This protein binds this small molecule.
Small molecule (SMILES): OCCOCOCc1cc(CCCCCOc2c(Cl)cc(C3=NCCO3)cc2Cl)on1

Sequence of chain 23.A:
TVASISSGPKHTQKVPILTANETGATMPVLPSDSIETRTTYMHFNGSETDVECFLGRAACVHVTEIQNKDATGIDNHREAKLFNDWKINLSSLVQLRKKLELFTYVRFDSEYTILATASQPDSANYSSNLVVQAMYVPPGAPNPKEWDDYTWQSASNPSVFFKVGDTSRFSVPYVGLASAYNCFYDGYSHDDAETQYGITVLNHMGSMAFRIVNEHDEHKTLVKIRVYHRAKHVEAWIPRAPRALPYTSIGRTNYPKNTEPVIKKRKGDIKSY

Sequence of chain 24.C:
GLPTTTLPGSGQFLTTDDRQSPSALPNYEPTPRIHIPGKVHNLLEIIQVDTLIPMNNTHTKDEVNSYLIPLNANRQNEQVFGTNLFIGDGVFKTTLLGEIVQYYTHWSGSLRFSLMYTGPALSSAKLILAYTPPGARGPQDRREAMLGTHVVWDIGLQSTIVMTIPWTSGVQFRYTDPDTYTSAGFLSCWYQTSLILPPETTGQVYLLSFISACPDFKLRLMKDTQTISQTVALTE

Binding-site contacts:
Ligand atom C31 contacts residue ASN219 of chain 23.A at 3.8 Å.
Ligand atom C3D contacts residue LEU116 of chain 23.A at 3.6 Å (hydrophobic).
Ligand atom CL1 contacts residue VAL188 of chain 23.A at 3.5 Å.
Ligand atom C31 contacts residue LEU106 of chain 23.A at 3.8 Å (hydrophobic).
Ligand atom C2D contacts residue SER107 of chain 23.A at 3.8 Å.
Ligand atom CL2 contacts residue ILE104 of chain 23.A at 3.1 Å.
Ligand atom O1D contacts residue SER107 of chain 23.A at 3.2 Å.
Ligand atom C2B contacts residue MET224 of chain 23.A at 3.6 Å (hydrophobic).
Ligand atom C5A contacts residue PHE186 of chain 23.A at 3.5 Å (hydrophobic).
Ligand atom C3B contacts residue PHE186 of chain 23.A at 3.7 Å (hydrophobic).
Ligand atom C5A contacts residue VAL176 of chain 23.A at 3.2 Å (hydrophobic).
Ligand atom CL1 contacts residue LEU25 of chain 23.C at 3.5 Å.
Ligand atom C5A contacts residue ALA150 of chain 23.A at 3.2 Å (hydrophobic).
Ligand atom O1B contacts residue TYR152 of chain 23.A at 3.8 Å.
Ligand atom C4A contacts residue VAL176 of chain 23.A at 3.7 Å (hydrophobic).
Ligand atom O1 contacts residue MET221 of chain 23.A at 3.1 Å (h-bond).
Ligand atom N3A contacts residue ALA24 of chain 23.C at 3.6 Å.
Ligand atom C3 contacts residue LEU106 of chain 23.A at 3.4 Å (hydrophobic).
Ligand atom C4A contacts residue PRO174 of chain 23.A at 3.3 Å (hydrophobic).
Ligand atom C4B contacts residue PHE186 of chain 23.A at 3.4 Å (hydrophobic).
Ligand atom N3A contacts residue PRO174 of chain 23.A at 3.6 Å (h-bond).
Ligand atom C1B contacts residue VAL188 of chain 23.A at 3.8 Å (hydrophobic).
Ligand atom C4A contacts residue SER175 of chain 23.A at 3.8 Å.
Ligand atom C5 contacts residue LEU106 of chain 23.A at 3.5 Å (hydrophobic).
Ligand atom C5B contacts residue TYR152 of chain 23.A at 3.8 Å (hydrophobic).
Ligand atom C5C contacts residue VAL188 of chain 23.A at 2.9 Å (hydrophobic).
Ligand atom CL2 contacts residue MET224 of chain 23.A at 2.9 Å.
Ligand atom O1A contacts residue ALA150 of chain 23.A at 3.8 Å.
Ligand atom C4C contacts residue TYR128 of chain 23.A at 3.5 Å (hydrophobic).
Ligand atom C1B contacts residue TYR152 of chain 23.A at 3.8 Å (hydrophobic).
Ligand atom C4 contacts residue LEU106 of chain 23.A at 2.5 Å (hydrophobic).
Ligand atom C6B contacts residue VAL188 of chain 23.A at 3.8 Å (hydrophobic).
Ligand atom N2 contacts residue ASN219 of chain 23.A at 3.4 Å (h-bond).
Ligand atom C3B contacts residue MET224 of chain 23.A at 3.4 Å (hydrophobic).
Ligand atom N2 contacts residue MET221 of chain 23.A at 3.5 Å (h-bond).
Ligand atom C1C contacts residue TYR128 of chain 23.A at 3.5 Å (hydrophobic).
Ligand atom O1A contacts residue PHE186 of chain 23.A at 2.9 Å.
Ligand atom C3C contacts residue ILE104 of chain 23.A at 3.6 Å (hydrophobic).
Ligand atom C6B contacts residue TYR152 of chain 23.A at 3.8 Å (hydrophobic).
Ligand atom C2A contacts residue PHE186 of chain 23.A at 3.3 Å (hydrophobic).

Sequence of chain 23.C:
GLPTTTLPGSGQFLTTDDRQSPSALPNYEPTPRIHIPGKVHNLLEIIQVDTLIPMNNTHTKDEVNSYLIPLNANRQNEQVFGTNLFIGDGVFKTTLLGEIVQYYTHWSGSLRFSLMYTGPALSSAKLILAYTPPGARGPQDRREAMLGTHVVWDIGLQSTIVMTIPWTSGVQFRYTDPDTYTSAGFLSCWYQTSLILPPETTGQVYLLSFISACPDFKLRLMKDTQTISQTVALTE